Binding-site contacts:
Ligand atom N3 contacts residue THR45 of chain 1.B at 3.2 Å (h-bond).
Ligand atom P contacts residue PHE120 of chain 1.B at 4.0 Å.
Ligand atom O4 contacts residue THR45 of chain 1.B at 4.0 Å.
Ligand atom C1' contacts residue LYS41 of chain 1.B at 3.9 Å.
Ligand atom O2' contacts residue LYS41 of chain 1.B at 3.5 Å (salt-bridge).
Ligand atom C6 contacts residue PHE120 of chain 1.B at 3.6 Å (hydrophobic).
Ligand atom C2 contacts residue HIS12 of chain 1.B at 4.1 Å.
Ligand atom O4 contacts residue SER123 of chain 1.B at 4.0 Å.
Ligand atom P contacts residue HIS12 of chain 1.B at 3.8 Å.
Ligand atom C4 contacts residue ALA122 of chain 1.B at 4.1 Å (hydrophobic).
Ligand atom C2' contacts residue PHE120 of chain 1.B at 3.6 Å (hydrophobic).
Ligand atom C4 contacts residue THR45 of chain 1.B at 4.1 Å.
Ligand atom C4 contacts residue PHE120 of chain 1.B at 3.3 Å (hydrophobic).
Ligand atom O4 contacts residue PHE120 of chain 1.B at 3.2 Å.
Ligand atom O2 contacts residue THR45 of chain 1.B at 3.1 Å (h-bond).
Ligand atom O2 contacts residue ASN44 of chain 1.B at 3.4 Å.
Ligand atom O3P contacts residue PHE120 of chain 1.B at 2.9 Å (h-bond).
Ligand atom O3P contacts residue GLN11 of chain 1.B at 3.7 Å.
Ligand atom O4' contacts residue VAL43 of chain 1.B at 3.4 Å (h-bond).
Ligand atom C2 contacts residue PHE120 of chain 1.B at 3.6 Å (hydrophobic).
Ligand atom O3P contacts residue HIS12 of chain 1.B at 2.7 Å (h-bond).
Ligand atom O4 contacts residue ALA122 of chain 1.B at 3.4 Å.
Ligand atom C4' contacts residue LYS41 of chain 1.B at 4.0 Å.
Ligand atom O2 contacts residue VAL43 of chain 1.B at 4.0 Å.
Ligand atom C1' contacts residue VAL43 of chain 1.B at 4.0 Å (hydrophobic).
Ligand atom O2 contacts residue HIS12 of chain 1.B at 3.2 Å.
Ligand atom N1 contacts residue PHE120 of chain 1.B at 3.8 Å.
Ligand atom O2 contacts residue PHE120 of chain 1.B at 4.0 Å.
Ligand atom C2 contacts residue THR45 of chain 1.B at 4.0 Å.
Ligand atom O3P contacts residue HIS119 of chain 1.B at 3.7 Å.
Ligand atom P contacts residue GLN11 of chain 1.B at 3.7 Å.
Ligand atom C5 contacts residue ASP121 of chain 1.B at 3.6 Å.
Ligand atom C5 contacts residue PHE120 of chain 1.B at 3.9 Å (hydrophobic).
Ligand atom P contacts residue HIS119 of chain 1.B at 3.7 Å.
Ligand atom O2P contacts residue GLN11 of chain 1.B at 2.8 Å (h-bond).
Ligand atom O1P contacts residue PHE120 of chain 1.B at 4.0 Å.
Ligand atom O2' contacts residue HIS12 of chain 1.B at 3.7 Å.
Ligand atom O4' contacts residue LYS41 of chain 1.B at 3.8 Å.
Ligand atom N3 contacts residue PHE120 of chain 1.B at 3.0 Å.
Ligand atom O1P contacts residue HIS119 of chain 1.B at 2.4 Å (h-bond).

Sequence of chain 1.B:
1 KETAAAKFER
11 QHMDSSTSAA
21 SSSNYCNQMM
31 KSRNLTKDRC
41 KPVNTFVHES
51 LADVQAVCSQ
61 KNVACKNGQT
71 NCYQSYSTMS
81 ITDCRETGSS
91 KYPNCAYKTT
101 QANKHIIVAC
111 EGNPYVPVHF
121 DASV

The protein below binds the small molecule below.
Small molecule (SMILES): O=c1ccn([C@@H]2O[C@H](CO)[C@@H](O)[C@H]2OP(=O)(O)O)c(=O)[nH]1